A protein and the small-molecule ligand that binds it are described below.
Small molecule (SMILES): CCCCCC[P](=O)(O)OC

Sequence of chain 1.B:
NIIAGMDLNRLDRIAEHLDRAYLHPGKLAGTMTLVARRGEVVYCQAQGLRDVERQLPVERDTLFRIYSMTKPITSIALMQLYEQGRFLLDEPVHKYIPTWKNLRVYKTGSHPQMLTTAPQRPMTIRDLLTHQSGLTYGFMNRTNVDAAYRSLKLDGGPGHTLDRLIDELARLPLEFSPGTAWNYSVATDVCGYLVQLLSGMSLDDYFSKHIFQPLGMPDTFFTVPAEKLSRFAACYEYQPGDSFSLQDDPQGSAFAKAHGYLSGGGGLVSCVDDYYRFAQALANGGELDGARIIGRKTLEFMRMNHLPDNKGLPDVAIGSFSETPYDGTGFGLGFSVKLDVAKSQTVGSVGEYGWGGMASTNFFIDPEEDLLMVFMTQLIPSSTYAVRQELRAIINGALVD

Binding-site contacts:
Ligand atom O1 contacts residue SER95 of chain 1.B at 2.5 Å (h-bond).
Ligand atom O1 contacts residue TYR211 of chain 1.B at 3.3 Å.
Ligand atom C4 contacts residue PHE166 of chain 1.B at 4.1 Å (hydrophobic).
Ligand atom O2 contacts residue MET385 of chain 1.B at 2.8 Å (h-bond).
Ligand atom C6 contacts residue ASP182 of chain 1.B at 4.4 Å.
Ligand atom O2 contacts residue TYR94 of chain 1.B at 3.3 Å.
Ligand atom P contacts residue TYR94 of chain 1.B at 4.5 Å.
Ligand atom C7 contacts residue TYR211 of chain 1.B at 3.6 Å (hydrophobic).
Ligand atom C7 contacts residue MET385 of chain 1.B at 4.1 Å (hydrophobic).
Ligand atom C7 contacts residue GLY383 of chain 1.B at 4.0 Å.
Ligand atom O2 contacts residue GLY384 of chain 1.B at 3.5 Å.
Ligand atom P contacts residue SER95 of chain 1.B at 1.6 Å.
Ligand atom C2 contacts residue LYS98 of chain 1.B at 4.4 Å.
Ligand atom C1 contacts residue TYR211 of chain 1.B at 4.5 Å (hydrophobic).
Ligand atom C3 contacts residue TYR164 of chain 1.B at 3.8 Å (hydrophobic).
Ligand atom O2 contacts residue GLY383 of chain 1.B at 4.5 Å.
Ligand atom P contacts residue MET385 of chain 1.B at 4.0 Å.
Ligand atom C1 contacts residue SER95 of chain 1.B at 2.6 Å.
Ligand atom C3 contacts residue GLY293 of chain 1.B at 4.2 Å.
Ligand atom C1 contacts residue LYS98 of chain 1.B at 4.2 Å.
Ligand atom C6 contacts residue PHE166 of chain 1.B at 4.1 Å (hydrophobic).
Ligand atom O1 contacts residue MET385 of chain 1.B at 4.2 Å.
Ligand atom C2 contacts residue TYR164 of chain 1.B at 4.0 Å (hydrophobic).
Ligand atom C2 contacts residue TYR94 of chain 1.B at 4.3 Å (hydrophobic).
Ligand atom C1 contacts residue PHE166 of chain 1.B at 4.2 Å (hydrophobic).
Ligand atom C1 contacts residue MET385 of chain 1.B at 4.3 Å (hydrophobic).
Ligand atom C2 contacts residue GLY293 of chain 1.B at 4.0 Å.
Ligand atom C4 contacts residue MET385 of chain 1.B at 3.8 Å (hydrophobic).
Ligand atom C7 contacts residue GLY384 of chain 1.B at 4.5 Å.
Ligand atom C1 contacts residue TYR164 of chain 1.B at 4.0 Å (hydrophobic).
Ligand atom C7 contacts residue SER95 of chain 1.B at 3.3 Å.
Ligand atom C5 contacts residue ASP182 of chain 1.B at 4.3 Å.
Ligand atom P contacts residue LYS98 of chain 1.B at 4.3 Å.
Ligand atom O2 contacts residue SER95 of chain 1.B at 2.6 Å (h-bond).
Ligand atom C3 contacts residue SER95 of chain 1.B at 4.5 Å.
Ligand atom C6 contacts residue MET385 of chain 1.B at 4.2 Å (hydrophobic).
Ligand atom C2 contacts residue SER95 of chain 1.B at 3.1 Å.
Ligand atom C5 contacts residue PHE166 of chain 1.B at 4.0 Å (hydrophobic).
Ligand atom P contacts residue TYR211 of chain 1.B at 3.9 Å.
Ligand atom C2 contacts residue GLY292 of chain 1.B at 4.0 Å.